Binding-site contacts:
Ligand atom CL2 contacts residue PHE131 of chain 1.A at 3.9 Å.
Ligand atom N4 contacts residue ASN44 of chain 1.A at 3.3 Å (h-bond).
Ligand atom C5 contacts residue PHE131 of chain 1.A at 3.5 Å (hydrophobic).
Ligand atom C11 contacts residue ALA48 of chain 1.A at 3.9 Å (hydrophobic).
Ligand atom C10 contacts residue ILE89 of chain 1.A at 3.6 Å (hydrophobic).
Ligand atom N4 contacts residue VAL179 of chain 1.A at 4.1 Å.
Ligand atom C10 contacts residue GLY90 of chain 1.A at 3.8 Å.
Ligand atom N1 contacts residue THR177 of chain 1.A at 3.5 Å (h-bond).
Ligand atom C15 contacts residue VAL179 of chain 1.A at 3.9 Å (hydrophobic).
Ligand atom C13 contacts residue ASN44 of chain 1.A at 3.6 Å.
Ligand atom C10 contacts residue MET91 of chain 1.A at 3.7 Å (hydrophobic).
Ligand atom N4 contacts residue PHE131 of chain 1.A at 3.5 Å.
Ligand atom CL2 contacts residue LEU100 of chain 1.A at 3.8 Å.
Ligand atom CL1 contacts residue ASN99 of chain 1.A at 3.6 Å.
Ligand atom C4 contacts residue LEU100 of chain 1.A at 3.9 Å (hydrophobic).
Ligand atom C11 contacts residue THR177 of chain 1.A at 4.0 Å.
Ligand atom C10 contacts residue ALA48 of chain 1.A at 3.9 Å (hydrophobic).
Ligand atom N4 contacts residue LEU41 of chain 1.A at 3.3 Å.
Ligand atom N3 contacts residue SER45 of chain 1.A at 3.7 Å.
Ligand atom C14 contacts residue ASP86 of chain 1.A at 3.3 Å.
Ligand atom C15 contacts residue ASN44 of chain 1.A at 3.4 Å.
Ligand atom C11 contacts residue ASP86 of chain 1.A at 3.8 Å.
Ligand atom N3 contacts residue ASP86 of chain 1.A at 2.6 Å (salt-bridge).
Ligand atom C5 contacts residue LEU100 of chain 1.A at 3.6 Å (hydrophobic).
Ligand atom CL1 contacts residue PHE131 of chain 1.A at 3.5 Å.
Ligand atom C2 contacts residue ASN44 of chain 1.A at 4.0 Å.
Ligand atom N2 contacts residue MET91 of chain 1.A at 3.7 Å.
Ligand atom C14 contacts residue VAL179 of chain 1.A at 4.1 Å (hydrophobic).
Ligand atom C6 contacts residue PHE131 of chain 1.A at 3.6 Å (hydrophobic).
Ligand atom C12 contacts residue ASN44 of chain 1.A at 4.0 Å.
Ligand atom C8 contacts residue MET91 of chain 1.A at 4.1 Å (hydrophobic).
Ligand atom CL1 contacts residue TYR132 of chain 1.A at 4.0 Å.
Ligand atom CL2 contacts residue MET91 of chain 1.A at 3.8 Å.
Ligand atom N1 contacts residue ALA48 of chain 1.A at 3.2 Å.
Ligand atom C14 contacts residue SER45 of chain 1.A at 3.4 Å.
Ligand atom O1 contacts residue GLY128 of chain 1.A at 4.0 Å.
Ligand atom C1 contacts residue ASN44 of chain 1.A at 4.0 Å.
Ligand atom C9 contacts residue MET91 of chain 1.A at 3.9 Å (hydrophobic).
Ligand atom C9 contacts residue ALA48 of chain 1.A at 3.8 Å (hydrophobic).
Ligand atom N3 contacts residue THR177 of chain 1.A at 3.7 Å.

Sequence of chain 1.A:
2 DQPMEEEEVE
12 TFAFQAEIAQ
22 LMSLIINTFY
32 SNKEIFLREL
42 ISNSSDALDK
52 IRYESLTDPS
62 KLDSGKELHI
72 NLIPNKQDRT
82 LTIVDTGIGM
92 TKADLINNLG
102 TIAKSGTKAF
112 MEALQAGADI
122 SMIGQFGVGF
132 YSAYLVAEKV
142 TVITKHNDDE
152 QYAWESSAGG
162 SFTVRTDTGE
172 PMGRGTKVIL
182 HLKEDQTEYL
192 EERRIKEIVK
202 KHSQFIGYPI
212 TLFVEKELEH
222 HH

This small molecule binds to this protein.
Small molecule (SMILES): COc1cc(-c2nc(C)nc3[nH]cc(C#N)c23)c(Cl)cc1Cl